A small-molecule ligand and the protein it binds are described below.
Small molecule (SMILES): O=C(O)CSc1nc(Cl)cc(Nc2cccc(OCCc3ccccc3)c2)n1

Binding-site contacts:
Ligand atom C3 contacts residue ILE141 of chain 1.A at 3.8 Å (hydrophobic).
Ligand atom CL contacts residue MET148 of chain 1.A at 3.7 Å.
Ligand atom N contacts residue ILE141 of chain 1.A at 3.5 Å.
Ligand atom CL contacts residue CYS85 of chain 1.A at 3.7 Å.
Ligand atom C9 contacts residue LEU55 of chain 1.A at 3.5 Å (hydrophobic).
Ligand atom C17 contacts residue GLU59 of chain 1.A at 3.7 Å.
Ligand atom O1 contacts residue SER142 of chain 1.A at 2.6 Å (h-bond).
Ligand atom C7 contacts residue MET148 of chain 1.A at 3.4 Å (hydrophobic).
Ligand atom O contacts residue SER142 of chain 1.A at 3.7 Å.
Ligand atom C11 contacts residue ARG80 of chain 1.A at 3.7 Å.
Ligand atom S contacts residue ARG88 of chain 1.A at 3.5 Å.
Ligand atom N contacts residue CYS85 of chain 1.A at 3.4 Å (h-bond).
Ligand atom O2 contacts residue GLU59 of chain 1.A at 2.5 Å (salt-bridge).
Ligand atom C8 contacts residue PHE64 of chain 1.A at 4.0 Å (hydrophobic).
Ligand atom C1 contacts residue GLY84 of chain 1.A at 3.6 Å.
Ligand atom N1 contacts residue GLY84 of chain 1.A at 3.9 Å.
Ligand atom C3 contacts residue CYS85 of chain 1.A at 3.3 Å (hydrophobic).
Ligand atom C10 contacts residue GLU59 of chain 1.A at 3.4 Å.
Ligand atom C2 contacts residue ILE141 of chain 1.A at 3.7 Å (hydrophobic).
Ligand atom C8 contacts residue LEU55 of chain 1.A at 3.5 Å (hydrophobic).
Ligand atom C1 contacts residue ARG88 of chain 1.A at 3.0 Å.
Ligand atom C17 contacts residue GLN73 of chain 1.A at 3.0 Å.
Ligand atom C8 contacts residue MET148 of chain 1.A at 3.7 Å (hydrophobic).
Ligand atom C contacts residue SER142 of chain 1.A at 3.5 Å.
Ligand atom C4 contacts residue MET148 of chain 1.A at 3.5 Å (hydrophobic).
Ligand atom C19 contacts residue ARG80 of chain 1.A at 3.8 Å.
Ligand atom C15 contacts residue PHE64 of chain 1.A at 3.6 Å (hydrophobic).
Ligand atom CL contacts residue LEU153 of chain 1.A at 3.6 Å.
Ligand atom C2 contacts residue CYS85 of chain 1.A at 3.9 Å (hydrophobic).
Ligand atom S contacts residue GOL1 of chain 1.B at 3.3 Å (h-bond).
Ligand atom O1 contacts residue ILE141 of chain 1.A at 3.5 Å.
Ligand atom C11 contacts residue GLU59 of chain 1.A at 3.5 Å.
Ligand atom C18 contacts residue GLN73 of chain 1.A at 3.1 Å.
Ligand atom C7 contacts residue ILE141 of chain 1.A at 3.8 Å (hydrophobic).
Ligand atom O2 contacts residue ARG80 of chain 1.A at 3.9 Å.
Ligand atom C4 contacts residue CYS85 of chain 1.A at 3.9 Å (hydrophobic).
Ligand atom C16 contacts residue GLU59 of chain 1.A at 3.5 Å.
Ligand atom C18 contacts residue GLU59 of chain 1.A at 3.6 Å.
Ligand atom C14 contacts residue PHE64 of chain 1.A at 3.4 Å (hydrophobic).
Ligand atom C9 contacts residue GLU59 of chain 1.A at 3.2 Å.

Sequence of chain 1.A:
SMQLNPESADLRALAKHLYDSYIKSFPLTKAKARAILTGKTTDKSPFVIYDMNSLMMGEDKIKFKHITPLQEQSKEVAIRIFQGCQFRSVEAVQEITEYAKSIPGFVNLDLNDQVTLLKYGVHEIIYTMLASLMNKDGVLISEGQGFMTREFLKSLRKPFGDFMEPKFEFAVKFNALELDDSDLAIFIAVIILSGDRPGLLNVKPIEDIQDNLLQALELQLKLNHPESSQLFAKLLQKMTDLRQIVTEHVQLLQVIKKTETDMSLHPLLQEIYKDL